Binding-site contacts:
Ligand atom N1 contacts residue PHE638 of chain 49.A at 4.3 Å.
Ligand atom N1 contacts residue PRO421 of chain 49.A at 4.3 Å.
Ligand atom C2' contacts residue HIS630 of chain 49.A at 3.2 Å.
Ligand atom O2P contacts residue ASP626 of chain 34.A at 4.2 Å.
Ligand atom C2 contacts residue VAL420 of chain 49.A at 4.3 Å (hydrophobic).
Ligand atom C5 contacts residue PRO421 of chain 49.A at 4.1 Å (hydrophobic).
Ligand atom C5 contacts residue SER632 of chain 49.A at 4.1 Å.
Ligand atom N6 contacts residue SER632 of chain 49.A at 3.3 Å (h-bond).
Ligand atom C6 contacts residue VAL420 of chain 49.A at 4.0 Å (hydrophobic).
Ligand atom C3' contacts residue HIS630 of chain 49.A at 4.4 Å.
Ligand atom N1 contacts residue PRO631 of chain 49.A at 3.5 Å (h-bond).
Ligand atom N7 contacts residue PRO421 of chain 49.A at 4.2 Å.
Ligand atom N6 contacts residue PHE638 of chain 49.A at 3.9 Å.
Ligand atom C2 contacts residue PRO631 of chain 49.A at 3.3 Å (hydrophobic).
Ligand atom N7 contacts residue SER632 of chain 49.A at 4.1 Å.
Ligand atom C5 contacts residue PRO631 of chain 49.A at 4.2 Å (hydrophobic).
Ligand atom N3 contacts residue GLY639 of chain 49.A at 4.3 Å.
Ligand atom N3 contacts residue PRO631 of chain 49.A at 3.6 Å.
Ligand atom N6 contacts residue VAL420 of chain 49.A at 4.0 Å.
Ligand atom N1 contacts residue GLY639 of chain 49.A at 3.1 Å (h-bond).
Ligand atom C6 contacts residue PRO421 of chain 49.A at 4.1 Å (hydrophobic).
Ligand atom C8 contacts residue HIS630 of chain 49.A at 3.3 Å.
Ligand atom C1' contacts residue HIS630 of chain 49.A at 4.0 Å.
Ligand atom N6 contacts residue GLY637 of chain 49.A at 3.7 Å.
Ligand atom N9 contacts residue PRO421 of chain 49.A at 4.4 Å.
Ligand atom N7 contacts residue ASN609 of chain 49.A at 3.8 Å.
Ligand atom N6 contacts residue GLY639 of chain 49.A at 3.6 Å (h-bond).
Ligand atom N1 contacts residue VAL420 of chain 49.A at 3.7 Å.
Ligand atom C1' contacts residue PRO631 of chain 49.A at 4.3 Å (hydrophobic).
Ligand atom C8 contacts residue PRO421 of chain 49.A at 4.3 Å (hydrophobic).
Ligand atom C6 contacts residue GLY639 of chain 49.A at 3.8 Å.
Ligand atom N9 contacts residue HIS630 of chain 49.A at 4.2 Å.
Ligand atom C6 contacts residue PRO631 of chain 49.A at 3.9 Å (hydrophobic).
Ligand atom C4 contacts residue PRO421 of chain 49.A at 4.3 Å (hydrophobic).
Ligand atom C4 contacts residue PRO631 of chain 49.A at 4.0 Å (hydrophobic).
Ligand atom C6 contacts residue SER632 of chain 49.A at 3.9 Å.
Ligand atom C2 contacts residue GLY639 of chain 49.A at 3.1 Å.
Ligand atom C2 contacts residue PRO421 of chain 49.A at 4.5 Å (hydrophobic).
Ligand atom N7 contacts residue HIS630 of chain 49.A at 4.1 Å.
Ligand atom O1P contacts residue LYS641 of chain 34.A at 4.0 Å.

The protein below binds the small molecule below.
Small molecule (SMILES): Nc1ncnc2c1ncn2[C@H]1C[C@H](O)[C@@H](COP(=O)(O)O)O1

Sequence of chain 34.A:
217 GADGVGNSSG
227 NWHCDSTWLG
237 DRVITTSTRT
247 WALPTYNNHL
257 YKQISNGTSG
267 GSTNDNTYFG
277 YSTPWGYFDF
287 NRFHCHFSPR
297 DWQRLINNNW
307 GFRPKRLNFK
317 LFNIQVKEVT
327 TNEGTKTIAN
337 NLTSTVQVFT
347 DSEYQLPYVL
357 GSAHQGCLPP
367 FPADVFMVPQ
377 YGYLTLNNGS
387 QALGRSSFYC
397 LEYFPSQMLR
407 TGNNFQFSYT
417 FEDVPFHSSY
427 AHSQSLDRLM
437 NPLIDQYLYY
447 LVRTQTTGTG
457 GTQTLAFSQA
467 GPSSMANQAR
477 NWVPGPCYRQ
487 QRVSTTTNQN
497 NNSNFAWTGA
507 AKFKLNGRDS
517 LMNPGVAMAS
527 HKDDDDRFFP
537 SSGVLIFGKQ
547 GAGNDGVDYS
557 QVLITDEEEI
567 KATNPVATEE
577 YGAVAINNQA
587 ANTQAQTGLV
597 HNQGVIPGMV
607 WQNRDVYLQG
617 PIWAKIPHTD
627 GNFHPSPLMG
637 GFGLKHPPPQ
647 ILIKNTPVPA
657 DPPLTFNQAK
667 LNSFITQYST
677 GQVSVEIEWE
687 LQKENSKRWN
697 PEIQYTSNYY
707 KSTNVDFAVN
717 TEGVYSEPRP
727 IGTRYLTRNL

Sequence of chain 49.A:
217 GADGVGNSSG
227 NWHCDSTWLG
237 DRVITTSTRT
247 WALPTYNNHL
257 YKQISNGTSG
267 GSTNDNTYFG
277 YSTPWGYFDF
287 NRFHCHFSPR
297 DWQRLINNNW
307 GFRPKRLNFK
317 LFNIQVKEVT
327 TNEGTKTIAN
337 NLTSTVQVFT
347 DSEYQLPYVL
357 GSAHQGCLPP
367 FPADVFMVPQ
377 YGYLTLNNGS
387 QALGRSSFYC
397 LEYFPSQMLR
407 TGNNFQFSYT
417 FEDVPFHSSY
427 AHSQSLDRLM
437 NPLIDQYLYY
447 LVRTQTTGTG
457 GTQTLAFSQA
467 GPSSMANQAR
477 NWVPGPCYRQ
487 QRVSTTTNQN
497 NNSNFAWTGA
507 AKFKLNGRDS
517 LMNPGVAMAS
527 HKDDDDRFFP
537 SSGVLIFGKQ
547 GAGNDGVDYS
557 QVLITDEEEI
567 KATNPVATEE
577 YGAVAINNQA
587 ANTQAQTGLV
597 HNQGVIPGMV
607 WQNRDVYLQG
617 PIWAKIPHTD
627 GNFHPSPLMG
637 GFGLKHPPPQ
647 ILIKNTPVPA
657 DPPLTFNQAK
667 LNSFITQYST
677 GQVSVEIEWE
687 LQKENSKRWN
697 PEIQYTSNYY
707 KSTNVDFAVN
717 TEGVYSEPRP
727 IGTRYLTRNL